Sequence of chain 1.M:
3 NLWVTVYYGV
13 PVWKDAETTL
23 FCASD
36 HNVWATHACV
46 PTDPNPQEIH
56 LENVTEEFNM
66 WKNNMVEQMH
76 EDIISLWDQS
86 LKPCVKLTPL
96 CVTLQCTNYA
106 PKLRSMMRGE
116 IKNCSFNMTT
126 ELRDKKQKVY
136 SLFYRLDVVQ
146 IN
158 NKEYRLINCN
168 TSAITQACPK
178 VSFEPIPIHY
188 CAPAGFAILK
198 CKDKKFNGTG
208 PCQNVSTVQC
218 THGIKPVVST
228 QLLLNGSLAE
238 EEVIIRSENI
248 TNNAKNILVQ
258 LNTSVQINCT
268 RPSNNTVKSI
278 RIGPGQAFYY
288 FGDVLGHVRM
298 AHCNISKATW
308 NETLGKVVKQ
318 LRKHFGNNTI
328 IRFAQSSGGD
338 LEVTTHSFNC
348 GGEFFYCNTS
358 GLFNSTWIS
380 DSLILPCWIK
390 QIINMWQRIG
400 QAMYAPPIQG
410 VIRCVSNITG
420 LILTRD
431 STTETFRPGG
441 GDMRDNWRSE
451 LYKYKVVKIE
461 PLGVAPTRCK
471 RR

Binding-site contacts:
Ligand atom N2 contacts residue GLN100 of chain 1.M at 4.3 Å.
Ligand atom C2 contacts residue ASN122 of chain 1.M at 2.5 Å.
Ligand atom C5 contacts residue ASN122 of chain 1.M at 3.6 Å.
Ligand atom C7 contacts residue SER120 of chain 1.M at 4.3 Å.
Ligand atom C7 contacts residue ASN122 of chain 1.M at 3.7 Å.
Ligand atom C8 contacts residue SER120 of chain 1.M at 3.0 Å.
Ligand atom O3 contacts residue GLN100 of chain 1.M at 4.1 Å.
Ligand atom N2 contacts residue ASN122 of chain 1.M at 3.0 Å (h-bond).
Ligand atom O7 contacts residue GLN100 of chain 1.M at 4.0 Å.
Ligand atom C7 contacts residue PHE121 of chain 1.M at 4.4 Å (hydrophobic).
Ligand atom O5 contacts residue ASN122 of chain 1.M at 2.3 Å (h-bond).
Ligand atom C1 contacts residue ASN122 of chain 1.M at 1.4 Å.
Ligand atom O7 contacts residue THR98 of chain 1.M at 3.9 Å.
Ligand atom C8 contacts residue GLN100 of chain 1.M at 3.4 Å.
Ligand atom C3 contacts residue ASN122 of chain 1.M at 3.8 Å.
Ligand atom C8 contacts residue PHE121 of chain 1.M at 3.8 Å (hydrophobic).
Ligand atom O7 contacts residue ASN122 of chain 1.M at 3.9 Å.
Ligand atom C8 contacts residue THR98 of chain 1.M at 4.4 Å.
Ligand atom C4 contacts residue ASN122 of chain 1.M at 4.2 Å.
Ligand atom C7 contacts residue GLN100 of chain 1.M at 3.8 Å.

The small molecule below binds the protein below.
Small molecule (SMILES): CC(=O)N[C@@H]1[C@@H](O)[C@H](O)[C@@H](CO)O[C@H]1O